The small molecule below binds the protein below.
Small molecule (SMILES): CC(=O)N[C@H]1[C@H](O[C@H]2[C@H](O)[C@@H](NC(C)=O)CO[C@@H]2CO)O[C@H](CO)[C@@H](O[C@@H]2O[C@H](CO[C@H]3O[C@H](CO)[C@@H](O)[C@H](O)[C@@H]3O)[C@@H](O)[C@H](O[C@H]3O[C@H](CO)[C@@H](O)[C@H](O)[C@@H]3O)[C@@H]2O)[C@@H]1O

Binding-site contacts:
Ligand atom C2 contacts residue GLU263 of chain 1.B at 3.6 Å.
Ligand atom C7 contacts residue ALA138 of chain 1.B at 3.7 Å (hydrophobic).
Ligand atom O6 contacts residue TYR288 of chain 1.B at 3.4 Å.
Ligand atom O3 contacts residue ILE264 of chain 1.B at 3.9 Å.
Ligand atom O5 contacts residue ASN139 of chain 1.B at 2.4 Å (h-bond).
Ligand atom O7 contacts residue ALA138 of chain 1.B at 3.9 Å.
Ligand atom C7 contacts residue GLU263 of chain 1.B at 3.7 Å.
Ligand atom C8 contacts residue GLU263 of chain 1.B at 3.8 Å.
Ligand atom O4 contacts residue TYR288 of chain 1.B at 4.5 Å.
Ligand atom C2 contacts residue TYR288 of chain 1.B at 4.4 Å (hydrophobic).
Ligand atom C8 contacts residue ALA136 of chain 1.B at 3.7 Å (hydrophobic).
Ligand atom C2 contacts residue ASN139 of chain 1.B at 2.5 Å.
Ligand atom C4 contacts residue TYR288 of chain 1.B at 3.9 Å (hydrophobic).
Ligand atom C3 contacts residue ILE264 of chain 1.B at 4.1 Å (hydrophobic).
Ligand atom C3 contacts residue TYR288 of chain 1.B at 4.4 Å (hydrophobic).
Ligand atom C4 contacts residue ASN139 of chain 1.B at 4.2 Å.
Ligand atom C1 contacts residue TYR288 of chain 1.B at 4.0 Å (hydrophobic).
Ligand atom C8 contacts residue GLY135 of chain 1.B at 3.3 Å.
Ligand atom O3 contacts residue GLU263 of chain 1.B at 4.2 Å.
Ligand atom C1 contacts residue ASN139 of chain 1.B at 1.5 Å.
Ligand atom O5 contacts residue TYR288 of chain 1.B at 4.1 Å.
Ligand atom C6 contacts residue TYR288 of chain 1.B at 4.4 Å (hydrophobic).
Ligand atom N2 contacts residue ILE264 of chain 1.B at 4.3 Å.
Ligand atom O7 contacts residue ASN139 of chain 1.B at 3.6 Å (h-bond).
Ligand atom N2 contacts residue GLU263 of chain 1.B at 2.8 Å (salt-bridge).
Ligand atom O3 contacts residue TYR288 of chain 1.B at 4.2 Å.
Ligand atom C6 contacts residue TYR288 of chain 1.B at 4.0 Å (hydrophobic).
Ligand atom N2 contacts residue ALA138 of chain 1.B at 4.2 Å.
Ligand atom C8 contacts residue LEU265 of chain 1.B at 4.1 Å (hydrophobic).
Ligand atom O4 contacts residue ILE264 of chain 1.B at 3.9 Å.
Ligand atom C3 contacts residue ASN139 of chain 1.B at 3.8 Å.
Ligand atom C3 contacts residue GLU263 of chain 1.B at 3.7 Å.
Ligand atom C7 contacts residue ASN139 of chain 1.B at 3.5 Å.
Ligand atom N2 contacts residue ASN139 of chain 1.B at 2.9 Å (h-bond).
Ligand atom O7 contacts residue ILE264 of chain 1.B at 3.7 Å.
Ligand atom C5 contacts residue TYR288 of chain 1.B at 3.7 Å (hydrophobic).
Ligand atom C1 contacts residue GLU263 of chain 1.B at 3.8 Å.
Ligand atom C8 contacts residue ALA138 of chain 1.B at 3.7 Å (hydrophobic).
Ligand atom N2 contacts residue LEU265 of chain 1.B at 4.5 Å.
Ligand atom C5 contacts residue ASN139 of chain 1.B at 3.7 Å.

Sequence of chain 1.B:
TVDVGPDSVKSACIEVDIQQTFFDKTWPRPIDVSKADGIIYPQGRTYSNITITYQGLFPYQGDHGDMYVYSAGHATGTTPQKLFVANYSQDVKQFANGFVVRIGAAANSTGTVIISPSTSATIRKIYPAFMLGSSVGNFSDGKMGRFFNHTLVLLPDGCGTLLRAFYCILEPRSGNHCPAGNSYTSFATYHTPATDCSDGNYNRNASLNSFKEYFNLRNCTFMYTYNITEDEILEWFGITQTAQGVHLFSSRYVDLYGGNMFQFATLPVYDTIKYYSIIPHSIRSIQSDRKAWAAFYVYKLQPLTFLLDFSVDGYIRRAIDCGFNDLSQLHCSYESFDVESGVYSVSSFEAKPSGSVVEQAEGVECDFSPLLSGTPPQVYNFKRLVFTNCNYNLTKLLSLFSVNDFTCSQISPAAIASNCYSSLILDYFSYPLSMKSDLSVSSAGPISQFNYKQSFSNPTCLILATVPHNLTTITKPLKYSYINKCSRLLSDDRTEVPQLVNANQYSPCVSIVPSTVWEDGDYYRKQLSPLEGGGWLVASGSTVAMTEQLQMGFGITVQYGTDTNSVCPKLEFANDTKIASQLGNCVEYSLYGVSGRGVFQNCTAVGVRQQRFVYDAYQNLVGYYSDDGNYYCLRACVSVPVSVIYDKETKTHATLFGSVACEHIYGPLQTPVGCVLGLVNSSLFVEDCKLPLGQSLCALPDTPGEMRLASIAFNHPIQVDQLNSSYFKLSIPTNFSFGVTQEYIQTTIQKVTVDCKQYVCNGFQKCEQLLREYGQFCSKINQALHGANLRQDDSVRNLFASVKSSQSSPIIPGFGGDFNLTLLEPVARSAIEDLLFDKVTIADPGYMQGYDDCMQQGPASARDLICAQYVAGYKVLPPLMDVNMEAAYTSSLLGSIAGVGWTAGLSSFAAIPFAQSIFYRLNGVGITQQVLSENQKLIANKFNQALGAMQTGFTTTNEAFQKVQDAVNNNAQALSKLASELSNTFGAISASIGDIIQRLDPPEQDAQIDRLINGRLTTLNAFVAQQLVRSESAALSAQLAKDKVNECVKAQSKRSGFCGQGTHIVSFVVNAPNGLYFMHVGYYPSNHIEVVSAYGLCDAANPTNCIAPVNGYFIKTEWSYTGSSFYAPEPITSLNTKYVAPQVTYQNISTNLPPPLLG